Sequence of chain 1.H:
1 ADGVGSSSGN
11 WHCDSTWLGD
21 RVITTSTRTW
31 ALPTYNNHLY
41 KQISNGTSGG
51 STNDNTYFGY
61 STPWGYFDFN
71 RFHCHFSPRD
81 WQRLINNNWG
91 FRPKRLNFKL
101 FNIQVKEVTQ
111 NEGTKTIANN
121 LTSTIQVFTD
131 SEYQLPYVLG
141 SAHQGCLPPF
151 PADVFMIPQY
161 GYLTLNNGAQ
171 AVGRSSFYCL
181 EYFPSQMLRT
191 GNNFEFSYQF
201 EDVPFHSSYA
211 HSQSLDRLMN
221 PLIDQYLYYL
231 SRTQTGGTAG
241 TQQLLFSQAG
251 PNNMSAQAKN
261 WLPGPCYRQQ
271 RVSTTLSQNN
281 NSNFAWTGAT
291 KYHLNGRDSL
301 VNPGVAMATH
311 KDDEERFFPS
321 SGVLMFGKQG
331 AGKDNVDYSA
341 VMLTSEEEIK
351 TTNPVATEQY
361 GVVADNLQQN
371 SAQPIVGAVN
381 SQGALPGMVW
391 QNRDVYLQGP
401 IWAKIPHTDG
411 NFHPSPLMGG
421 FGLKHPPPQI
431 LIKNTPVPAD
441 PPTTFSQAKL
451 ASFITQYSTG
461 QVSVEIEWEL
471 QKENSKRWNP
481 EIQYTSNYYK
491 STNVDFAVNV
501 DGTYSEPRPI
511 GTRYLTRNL

A protein and the small-molecule ligand that binds it are described below.
Small molecule (SMILES): Nc1ncnc2c1ncn2[C@H]1C[C@H](O)[C@@H](COP(=O)(O)O)O1

Binding-site contacts:
Ligand atom C5' contacts residue HIS413 of chain 1.Y at 3.7 Å.
Ligand atom N6 contacts residue PHE421 of chain 1.Y at 4.1 Å.
Ligand atom OP2 contacts residue DC1 of chain 1.ED at 2.5 Å (h-bond).
Ligand atom C6 contacts residue GLY422 of chain 1.Y at 3.8 Å.
Ligand atom N3 contacts residue PRO414 of chain 1.Y at 3.9 Å.
Ligand atom C6 contacts residue SER415 of chain 1.Y at 4.0 Å.
Ligand atom C2 contacts residue ILE405 of chain 1.Y at 4.1 Å (hydrophobic).
Ligand atom C3' contacts residue HIS413 of chain 1.Y at 3.6 Å.
Ligand atom N1 contacts residue VAL203 of chain 1.Y at 4.0 Å.
Ligand atom O5' contacts residue DC1 of chain 1.ED at 2.5 Å (h-bond).
Ligand atom N7 contacts residue HIS413 of chain 1.Y at 4.0 Å.
Ligand atom C4' contacts residue DC1 of chain 1.ED at 4.1 Å.
Ligand atom C2 contacts residue GLY422 of chain 1.Y at 3.5 Å.
Ligand atom C8 contacts residue PRO204 of chain 1.Y at 4.1 Å (hydrophobic).
Ligand atom P contacts residue DC1 of chain 1.ED at 1.6 Å.
Ligand atom N7 contacts residue PRO204 of chain 1.Y at 4.0 Å.
Ligand atom N6 contacts residue SER415 of chain 1.Y at 3.4 Å.
Ligand atom C2 contacts residue PRO414 of chain 1.Y at 4.1 Å (hydrophobic).
Ligand atom N7 contacts residue SER415 of chain 1.Y at 3.8 Å.
Ligand atom O4' contacts residue DC1 of chain 1.ED at 3.3 Å.
Ligand atom C5' contacts residue DC1 of chain 1.ED at 3.9 Å.
Ligand atom N6 contacts residue PRO414 of chain 1.Y at 3.7 Å.
Ligand atom C6 contacts residue PRO414 of chain 1.Y at 3.5 Å (hydrophobic).
Ligand atom N1 contacts residue GLY422 of chain 1.Y at 3.0 Å (h-bond).
Ligand atom C5 contacts residue PRO414 of chain 1.Y at 4.1 Å (hydrophobic).
Ligand atom C2' contacts residue PRO414 of chain 1.Y at 3.5 Å (hydrophobic).
Ligand atom OP1 contacts residue ASN411 of chain 1.H at 3.6 Å.
Ligand atom N6 contacts residue GLY422 of chain 1.Y at 3.1 Å (h-bond).
Ligand atom N9 contacts residue PRO204 of chain 1.Y at 4.2 Å.
Ligand atom N6 contacts residue PRO416 of chain 1.Y at 3.9 Å.
Ligand atom O5' contacts residue ASP409 of chain 1.H at 3.6 Å (salt-bridge).
Ligand atom C8 contacts residue HIS413 of chain 1.Y at 3.6 Å.
Ligand atom C5' contacts residue ASP409 of chain 1.H at 4.0 Å.
Ligand atom N1 contacts residue PRO414 of chain 1.Y at 3.5 Å (h-bond).
Ligand atom C5 contacts residue PRO204 of chain 1.Y at 3.9 Å (hydrophobic).
Ligand atom OP1 contacts residue DC1 of chain 1.ED at 2.5 Å (h-bond).
Ligand atom C4 contacts residue PRO204 of chain 1.Y at 4.0 Å (hydrophobic).
Ligand atom O3' contacts residue HIS413 of chain 1.Y at 4.1 Å.
Ligand atom C1' contacts residue DC1 of chain 1.ED at 3.8 Å.
Ligand atom N6 contacts residue GLY420 of chain 1.Y at 4.2 Å.

Sequence of chain 1.Y:
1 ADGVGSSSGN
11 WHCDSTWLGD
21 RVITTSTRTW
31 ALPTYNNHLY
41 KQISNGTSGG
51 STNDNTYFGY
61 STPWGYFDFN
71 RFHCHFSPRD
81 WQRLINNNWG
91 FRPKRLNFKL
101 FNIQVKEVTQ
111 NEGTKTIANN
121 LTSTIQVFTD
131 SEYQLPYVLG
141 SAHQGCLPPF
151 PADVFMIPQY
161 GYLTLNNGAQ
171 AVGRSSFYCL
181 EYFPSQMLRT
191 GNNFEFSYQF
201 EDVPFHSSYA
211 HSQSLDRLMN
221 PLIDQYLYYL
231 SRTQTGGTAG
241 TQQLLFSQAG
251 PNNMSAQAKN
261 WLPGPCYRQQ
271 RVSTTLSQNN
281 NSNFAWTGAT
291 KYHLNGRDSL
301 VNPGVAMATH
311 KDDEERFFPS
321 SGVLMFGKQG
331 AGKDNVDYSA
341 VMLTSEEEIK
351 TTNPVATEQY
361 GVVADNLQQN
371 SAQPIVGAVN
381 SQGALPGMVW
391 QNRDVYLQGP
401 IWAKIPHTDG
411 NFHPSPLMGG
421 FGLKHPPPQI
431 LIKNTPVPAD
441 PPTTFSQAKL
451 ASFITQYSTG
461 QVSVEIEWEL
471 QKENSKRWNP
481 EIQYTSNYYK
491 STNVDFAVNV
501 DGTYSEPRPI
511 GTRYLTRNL